Sequence of chain 1.A:
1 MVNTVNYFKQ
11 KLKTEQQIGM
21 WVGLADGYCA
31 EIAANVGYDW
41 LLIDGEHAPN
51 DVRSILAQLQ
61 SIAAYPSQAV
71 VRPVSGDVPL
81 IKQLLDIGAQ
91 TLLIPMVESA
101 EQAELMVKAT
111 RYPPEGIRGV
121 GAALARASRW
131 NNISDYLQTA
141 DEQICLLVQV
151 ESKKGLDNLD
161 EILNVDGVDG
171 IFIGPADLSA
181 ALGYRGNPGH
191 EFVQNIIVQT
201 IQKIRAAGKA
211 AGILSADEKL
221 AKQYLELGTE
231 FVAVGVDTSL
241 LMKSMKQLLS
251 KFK

A small-molecule ligand and the protein it binds are described below.
Small molecule (SMILES): CC(=O)C(=O)O

Binding-site contacts:
Ligand atom O contacts residue PRO175 of chain 1.A at 3.1 Å (h-bond).
Ligand atom O3 contacts residue SSN1 of chain 1.G at 3.6 Å (h-bond).
Ligand atom OXT contacts residue ASP177 of chain 1.A at 2.9 Å (salt-bridge).
Ligand atom C contacts residue GLU151 of chain 1.A at 4.0 Å.
Ligand atom O3 contacts residue ASP177 of chain 1.A at 4.3 Å.
Ligand atom O3 contacts residue GLU151 of chain 1.A at 3.4 Å (salt-bridge).
Ligand atom CB contacts residue ARG72 of chain 1.A at 4.1 Å.
Ligand atom OXT contacts residue MN1 of chain 1.E at 2.3 Å.
Ligand atom CB contacts residue GLY174 of chain 1.A at 4.2 Å.
Ligand atom CA contacts residue SSN1 of chain 1.G at 3.3 Å.
Ligand atom CA contacts residue GLU151 of chain 1.A at 4.1 Å.
Ligand atom O3 contacts residue ARG72 of chain 1.A at 2.8 Å (salt-bridge).
Ligand atom C contacts residue GLY174 of chain 1.A at 3.2 Å.
Ligand atom C contacts residue ASP177 of chain 1.A at 3.9 Å.
Ligand atom OXT contacts residue VAL120 of chain 1.B at 4.3 Å.
Ligand atom OXT contacts residue GLU151 of chain 1.A at 3.3 Å (salt-bridge).
Ligand atom C contacts residue PRO175 of chain 1.A at 3.7 Å (hydrophobic).
Ligand atom O3 contacts residue MN1 of chain 1.E at 2.2 Å.
Ligand atom CB contacts residue SSN1 of chain 1.G at 3.1 Å.
Ligand atom O3 contacts residue PHE172 of chain 1.A at 4.2 Å.
Ligand atom CB contacts residue TRP21 of chain 1.A at 4.1 Å (hydrophobic).
Ligand atom CB contacts residue LEU214 of chain 1.A at 3.6 Å (hydrophobic).
Ligand atom O3 contacts residue GLN149 of chain 1.A at 3.0 Å (h-bond).
Ligand atom C contacts residue ALA176 of chain 1.A at 3.6 Å (hydrophobic).
Ligand atom OXT contacts residue PRO175 of chain 1.A at 4.1 Å.
Ligand atom O3 contacts residue GLY174 of chain 1.A at 4.0 Å.
Ligand atom O contacts residue GLY174 of chain 1.A at 3.2 Å.
Ligand atom OXT contacts residue ALA176 of chain 1.A at 3.5 Å (h-bond).
Ligand atom CA contacts residue MN1 of chain 1.E at 3.0 Å.
Ligand atom O contacts residue MN1 of chain 1.E at 4.2 Å.
Ligand atom C contacts residue MN1 of chain 1.E at 3.0 Å.
Ligand atom CA contacts residue GLY174 of chain 1.A at 3.6 Å.
Ligand atom CA contacts residue ARG72 of chain 1.A at 3.8 Å.
Ligand atom O contacts residue ALA176 of chain 1.A at 2.8 Å (h-bond).
Ligand atom CB contacts residue PHE172 of chain 1.A at 3.5 Å (hydrophobic).
Ligand atom O contacts residue ASP177 of chain 1.A at 4.1 Å.
Ligand atom OXT contacts residue GLY174 of chain 1.A at 3.4 Å.
Ligand atom CA contacts residue GLN149 of chain 1.A at 3.9 Å.
Ligand atom CA contacts residue PHE172 of chain 1.A at 4.1 Å (hydrophobic).
Ligand atom C contacts residue SSN1 of chain 1.G at 4.0 Å.

Sequence of chain 1.B:
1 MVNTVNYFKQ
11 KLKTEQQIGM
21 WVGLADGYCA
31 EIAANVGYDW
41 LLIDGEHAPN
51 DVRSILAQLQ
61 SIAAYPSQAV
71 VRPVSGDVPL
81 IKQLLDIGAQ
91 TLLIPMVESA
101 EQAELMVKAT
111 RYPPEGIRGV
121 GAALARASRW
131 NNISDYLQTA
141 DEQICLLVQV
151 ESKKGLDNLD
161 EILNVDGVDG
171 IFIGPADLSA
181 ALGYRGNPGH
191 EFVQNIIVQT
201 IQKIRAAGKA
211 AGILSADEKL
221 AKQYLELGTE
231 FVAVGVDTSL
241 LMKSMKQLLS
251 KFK